Binding-site contacts:
Ligand atom C2 contacts residue GLU76 of chain 1.A at 4.5 Å.
Ligand atom C5 contacts residue SER243 of chain 1.A at 4.4 Å.
Ligand atom O2 contacts residue SER243 of chain 1.A at 3.0 Å (h-bond).
Ligand atom O2 contacts residue ASP240 of chain 1.A at 3.3 Å.
Ligand atom N1 contacts residue LYS239 of chain 1.A at 3.4 Å (salt-bridge).
Ligand atom C6 contacts residue ARG238 of chain 1.A at 4.0 Å.
Ligand atom O1 contacts residue ARG238 of chain 1.A at 3.3 Å.
Ligand atom C1 contacts residue ARG238 of chain 1.A at 3.6 Å.
Ligand atom C1 contacts residue SER243 of chain 1.A at 3.5 Å.
Ligand atom C5 contacts residue ARG238 of chain 1.A at 3.5 Å.
Ligand atom C3 contacts residue ARG238 of chain 1.A at 3.3 Å.
Ligand atom N1 contacts residue ARG238 of chain 1.A at 3.6 Å.
Ligand atom C2 contacts residue ARG238 of chain 1.A at 3.2 Å.
Ligand atom C7 contacts residue ASP240 of chain 1.A at 4.0 Å.
Ligand atom N1 contacts residue ASP240 of chain 1.A at 3.4 Å (salt-bridge).
Ligand atom C7 contacts residue SER243 of chain 1.A at 3.3 Å.
Ligand atom O1 contacts residue ASP240 of chain 1.A at 4.5 Å.
Ligand atom N1 contacts residue SER243 of chain 1.A at 4.2 Å.
Ligand atom C6 contacts residue SER243 of chain 1.A at 3.4 Å.
Ligand atom C3 contacts residue GLU76 of chain 1.A at 3.4 Å.
Ligand atom C4 contacts residue GLU76 of chain 1.A at 3.5 Å.
Ligand atom C7 contacts residue ARG238 of chain 1.A at 4.1 Å.
Ligand atom O1 contacts residue LYS239 of chain 1.A at 3.5 Å (salt-bridge).
Ligand atom C4 contacts residue ARG238 of chain 1.A at 3.5 Å.

This protein binds this small molecule.
Small molecule (SMILES): Oc1noc2ccccc12

Sequence of chain 1.A:
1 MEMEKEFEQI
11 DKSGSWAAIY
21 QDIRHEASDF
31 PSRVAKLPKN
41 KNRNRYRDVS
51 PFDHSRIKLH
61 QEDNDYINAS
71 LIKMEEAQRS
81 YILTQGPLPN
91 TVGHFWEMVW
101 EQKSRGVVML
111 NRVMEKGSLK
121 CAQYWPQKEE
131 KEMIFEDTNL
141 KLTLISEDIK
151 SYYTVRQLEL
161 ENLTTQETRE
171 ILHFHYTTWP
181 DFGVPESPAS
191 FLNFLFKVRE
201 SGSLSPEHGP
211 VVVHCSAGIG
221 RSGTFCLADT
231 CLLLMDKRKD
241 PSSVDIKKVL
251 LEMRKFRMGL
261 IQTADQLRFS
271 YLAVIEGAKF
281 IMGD